Binding-site contacts:
Ligand atom N2 contacts residue EW618 of chain 1.A at 3.0 Å (h-bond).
Ligand atom C1 contacts residue GLY19 of chain 1.A at 3.8 Å.
Ligand atom C1 contacts residue EW618 of chain 1.A at 1.5 Å.
Ligand atom C5 contacts residue EW618 of chain 1.A at 3.7 Å.
Ligand atom C4 contacts residue EW618 of chain 1.A at 4.2 Å.
Ligand atom O7 contacts residue EW618 of chain 1.A at 3.4 Å.
Ligand atom C6 contacts residue EW618 of chain 1.A at 4.0 Å.
Ligand atom O5 contacts residue GLY19 of chain 1.A at 3.4 Å (h-bond).
Ligand atom C3 contacts residue EW618 of chain 1.A at 3.8 Å.
Ligand atom C2 contacts residue EW618 of chain 1.A at 2.5 Å.
Ligand atom O5 contacts residue EW618 of chain 1.A at 2.4 Å (h-bond).
Ligand atom C7 contacts residue EW618 of chain 1.A at 3.5 Å.

Sequence of chain 1.A:
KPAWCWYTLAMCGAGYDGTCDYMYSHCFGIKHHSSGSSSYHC

This small molecule binds to this protein.
Small molecule (SMILES): CC(=O)N[C@@H]1[C@@H](O)[C@H](O)[C@@H](CO)O[C@H]1O